Sequence of chain 1.A:
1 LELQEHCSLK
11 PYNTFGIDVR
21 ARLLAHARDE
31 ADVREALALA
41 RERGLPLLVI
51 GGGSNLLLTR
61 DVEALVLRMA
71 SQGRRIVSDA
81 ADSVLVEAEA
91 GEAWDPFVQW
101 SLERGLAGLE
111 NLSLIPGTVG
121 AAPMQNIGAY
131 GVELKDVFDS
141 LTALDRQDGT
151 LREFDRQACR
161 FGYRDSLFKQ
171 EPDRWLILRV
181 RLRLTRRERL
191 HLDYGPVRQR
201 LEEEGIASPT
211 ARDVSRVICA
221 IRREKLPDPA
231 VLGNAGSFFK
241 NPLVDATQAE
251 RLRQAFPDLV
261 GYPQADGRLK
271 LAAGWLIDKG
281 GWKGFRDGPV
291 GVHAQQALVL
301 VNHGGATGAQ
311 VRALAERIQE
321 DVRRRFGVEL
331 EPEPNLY

A protein and the small-molecule ligand that binds it are described below.
Small molecule (SMILES): O=C(O)c1cnn(-c2ccccc2)c1C(F)(F)F

Binding-site contacts:
Ligand atom N11 contacts residue LEU226 of chain 1.A at 4.2 Å.
Ligand atom C04 contacts residue LEU226 of chain 1.A at 3.8 Å (hydrophobic).
Ligand atom C02 contacts residue VAL299 of chain 1.A at 3.8 Å (hydrophobic).
Ligand atom F16 contacts residue ARG164 of chain 1.A at 3.5 Å.
Ligand atom C01 contacts residue LEU226 of chain 1.A at 4.2 Å (hydrophobic).
Ligand atom C02 contacts residue LEU226 of chain 1.A at 4.1 Å (hydrophobic).
Ligand atom F16 contacts residue SER237 of chain 1.A at 4.2 Å.
Ligand atom N11 contacts residue ARG222 of chain 1.A at 4.3 Å.
Ligand atom C12 contacts residue TYR130 of chain 1.A at 3.3 Å (hydrophobic).
Ligand atom C01 contacts residue FAD1 of chain 1.D at 3.4 Å.
Ligand atom F17 contacts residue ALA129 of chain 1.A at 4.3 Å.
Ligand atom N11 contacts residue TYR130 of chain 1.A at 4.4 Å.
Ligand atom C10 contacts residue ALA129 of chain 1.A at 4.4 Å (hydrophobic).
Ligand atom C02 contacts residue GLY236 of chain 1.A at 3.5 Å.
Ligand atom C08 contacts residue FAD1 of chain 1.D at 4.2 Å.
Ligand atom C02 contacts residue SER237 of chain 1.A at 3.0 Å.
Ligand atom C06 contacts residue FAD1 of chain 1.D at 3.5 Å.
Ligand atom C01 contacts residue SER237 of chain 1.A at 3.5 Å.
Ligand atom C01 contacts residue GLY236 of chain 1.A at 3.8 Å.
Ligand atom C03 contacts residue SER237 of chain 1.A at 3.7 Å.
Ligand atom C03 contacts residue VAL299 of chain 1.A at 3.9 Å (hydrophobic).
Ligand atom C09 contacts residue TYR130 of chain 1.A at 4.4 Å (hydrophobic).
Ligand atom C09 contacts residue ALA129 of chain 1.A at 4.1 Å (hydrophobic).
Ligand atom C10 contacts residue TYR130 of chain 1.A at 3.6 Å (hydrophobic).
Ligand atom N07 contacts residue FAD1 of chain 1.D at 4.2 Å.
Ligand atom O14 contacts residue TYR130 of chain 1.A at 3.7 Å.
Ligand atom C12 contacts residue ALA129 of chain 1.A at 3.6 Å (hydrophobic).
Ligand atom F16 contacts residue FAD1 of chain 1.D at 3.8 Å.
Ligand atom C03 contacts residue LEU226 of chain 1.A at 3.8 Å (hydrophobic).
Ligand atom C05 contacts residue LEU226 of chain 1.A at 4.0 Å (hydrophobic).
Ligand atom C15 contacts residue ARG164 of chain 1.A at 3.9 Å.
Ligand atom C06 contacts residue ARG222 of chain 1.A at 4.1 Å.
Ligand atom F17 contacts residue GLY128 of chain 1.A at 3.8 Å.
Ligand atom O13 contacts residue ALA129 of chain 1.A at 3.4 Å.
Ligand atom C05 contacts residue FAD1 of chain 1.D at 4.3 Å.
Ligand atom O14 contacts residue ALA129 of chain 1.A at 3.8 Å.
Ligand atom C04 contacts residue SER237 of chain 1.A at 4.3 Å.
Ligand atom C06 contacts residue LEU226 of chain 1.A at 3.9 Å (hydrophobic).
Ligand atom O13 contacts residue TYR130 of chain 1.A at 2.4 Å (h-bond).
Ligand atom F17 contacts residue ARG164 of chain 1.A at 3.0 Å.